Binding-site contacts:
Ligand atom C4 contacts residue ASN144 of chain 1.A at 4.2 Å.
Ligand atom O5 contacts residue ARG5 of chain 1.A at 4.5 Å.
Ligand atom O4 contacts residue GLY181 of chain 1.A at 2.7 Å (h-bond).
Ligand atom C5 contacts residue LEU123 of chain 1.A at 4.0 Å (hydrophobic).
Ligand atom O3 contacts residue ASN180 of chain 1.A at 2.9 Å (h-bond).
Ligand atom C4 contacts residue VAL178 of chain 1.A at 3.5 Å (hydrophobic).
Ligand atom O3 contacts residue CYS179 of chain 1.A at 3.6 Å.
Ligand atom C4 contacts residue ASN180 of chain 1.A at 3.8 Å.
Ligand atom O2 contacts residue GLN121 of chain 1.A at 4.0 Å.
Ligand atom O4 contacts residue CYS179 of chain 1.A at 3.8 Å.
Ligand atom C4 contacts residue CYS179 of chain 1.A at 4.3 Å (hydrophobic).
Ligand atom O5 contacts residue ASN144 of chain 1.A at 2.3 Å (h-bond).
Ligand atom C3 contacts residue ASN144 of chain 1.A at 3.7 Å.
Ligand atom C3 contacts residue GLN121 of chain 1.A at 3.7 Å.
Ligand atom C4 contacts residue GLY181 of chain 1.A at 4.1 Å.
Ligand atom N2 contacts residue ASN144 of chain 1.A at 2.8 Å (h-bond).
Ligand atom C8 contacts residue TRP12 of chain 1.A at 4.2 Å (hydrophobic).
Ligand atom C6 contacts residue VAL178 of chain 1.A at 3.8 Å (hydrophobic).
Ligand atom O3 contacts residue VAL178 of chain 1.A at 4.0 Å.
Ligand atom C7 contacts residue ASN144 of chain 1.A at 3.2 Å.
Ligand atom C4 contacts residue LEU123 of chain 1.A at 4.4 Å (hydrophobic).
Ligand atom O7 contacts residue ASN144 of chain 1.A at 2.9 Å (h-bond).
Ligand atom C6 contacts residue LEU123 of chain 1.A at 3.6 Å (hydrophobic).
Ligand atom C3 contacts residue ASN180 of chain 1.A at 3.8 Å.
Ligand atom C2 contacts residue ASN144 of chain 1.A at 2.4 Å.
Ligand atom C3 contacts residue CYS179 of chain 1.A at 4.5 Å (hydrophobic).
Ligand atom O7 contacts residue GLN121 of chain 1.A at 4.0 Å.
Ligand atom C5 contacts residue ASN144 of chain 1.A at 3.6 Å.
Ligand atom O3 contacts residue GLN121 of chain 1.A at 2.7 Å (h-bond).
Ligand atom C1 contacts residue ARG5 of chain 1.A at 4.2 Å.
Ligand atom O5 contacts residue LEU123 of chain 1.A at 4.3 Å.
Ligand atom C1 contacts residue ASN144 of chain 1.A at 1.4 Å.
Ligand atom C6 contacts residue TRP12 of chain 1.A at 3.4 Å (hydrophobic).
Ligand atom O3 contacts residue CYS122 of chain 1.A at 3.9 Å.
Ligand atom C5 contacts residue VAL178 of chain 1.A at 4.5 Å (hydrophobic).
Ligand atom O4 contacts residue ASN180 of chain 1.A at 3.0 Å (h-bond).
Ligand atom C3 contacts residue VAL178 of chain 1.A at 4.0 Å (hydrophobic).
Ligand atom O4 contacts residue VAL178 of chain 1.A at 3.9 Å.
Ligand atom C3 contacts residue CYS122 of chain 1.A at 4.2 Å (hydrophobic).

A small-molecule ligand and the protein it binds are described below.
Small molecule (SMILES): CC(=O)N[C@H]1[C@H](O[C@H]2[C@H](O)[C@@H](NC(C)=O)CO[C@@H]2CO[C@@H]2O[C@@H](C)[C@@H](O)[C@@H](O)[C@@H]2O)O[C@H](CO)[C@@H](O)[C@@H]1O

Sequence of chain 1.A:
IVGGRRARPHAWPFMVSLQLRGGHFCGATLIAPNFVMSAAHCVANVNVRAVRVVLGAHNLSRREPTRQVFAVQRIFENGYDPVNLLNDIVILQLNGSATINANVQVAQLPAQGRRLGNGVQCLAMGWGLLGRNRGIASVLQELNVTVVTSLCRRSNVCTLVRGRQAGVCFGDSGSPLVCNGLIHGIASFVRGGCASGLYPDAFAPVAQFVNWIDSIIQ